Binding-site contacts:
Ligand atom C2 contacts residue THR59 of chain 3.E at 4.1 Å.
Ligand atom N6 contacts residue SER47 of chain 3.E at 4.1 Å.
Ligand atom N6 contacts residue THR59 of chain 3.E at 2.8 Å (h-bond).
Ligand atom C6 contacts residue LYS61 of chain 3.E at 3.8 Å.
Ligand atom C5 contacts residue VAL29 of chain 3.E at 4.0 Å (hydrophobic).
Ligand atom O3' contacts residue GLU63 of chain 3.E at 4.1 Å.
Ligand atom C8 contacts residue THR45 of chain 3.E at 3.8 Å.
Ligand atom N7 contacts residue TYR85 of chain 3.E at 3.7 Å.
Ligand atom C4 contacts residue TYR85 of chain 3.E at 3.8 Å (hydrophobic).
Ligand atom N6 contacts residue CYS46 of chain 3.E at 3.4 Å (h-bond).
Ligand atom C6 contacts residue THR45 of chain 3.E at 3.1 Å.
Ligand atom O6 contacts residue LYS61 of chain 3.E at 3.0 Å (salt-bridge).
Ligand atom N7 contacts residue LYS61 of chain 3.E at 3.7 Å.
Ligand atom C4 contacts residue LYS61 of chain 3.E at 3.7 Å.
Ligand atom OP1 contacts residue TYR85 of chain 3.E at 3.5 Å (h-bond).
Ligand atom N7 contacts residue THR45 of chain 3.E at 2.5 Å (h-bond).
Ligand atom N6 contacts residue TYR85 of chain 3.E at 3.4 Å.
Ligand atom P contacts residue TYR85 of chain 3.E at 3.7 Å.
Ligand atom C6 contacts residue VAL29 of chain 3.E at 4.1 Å (hydrophobic).
Ligand atom OP1 contacts residue LYS43 of chain 3.E at 2.9 Å (salt-bridge).
Ligand atom C5 contacts residue TYR85 of chain 3.E at 3.5 Å (hydrophobic).
Ligand atom N6 contacts residue LYS61 of chain 3.E at 4.1 Å.
Ligand atom N1 contacts residue TYR85 of chain 3.E at 3.5 Å.
Ligand atom C6 contacts residue THR59 of chain 3.E at 3.6 Å.
Ligand atom C5 contacts residue THR45 of chain 3.E at 3.1 Å.
Ligand atom OP2 contacts residue LYS43 of chain 3.E at 2.7 Å (salt-bridge).
Ligand atom C8 contacts residue TYR85 of chain 3.E at 3.8 Å (hydrophobic).
Ligand atom N6 contacts residue THR45 of chain 3.E at 2.5 Å (h-bond).
Ligand atom C5' contacts residue TYR85 of chain 3.E at 4.0 Å (hydrophobic).
Ligand atom C8 contacts residue LYS61 of chain 3.E at 3.7 Å.
Ligand atom C6 contacts residue SER47 of chain 3.E at 3.9 Å.
Ligand atom N9 contacts residue LYS61 of chain 3.E at 3.7 Å.
Ligand atom C6 contacts residue TYR85 of chain 3.E at 3.4 Å (hydrophobic).
Ligand atom C2 contacts residue SER47 of chain 3.E at 3.4 Å.
Ligand atom N1 contacts residue THR59 of chain 3.E at 3.5 Å.
Ligand atom N1 contacts residue SER47 of chain 3.E at 2.9 Å (h-bond).
Ligand atom N9 contacts residue TYR85 of chain 3.E at 4.0 Å.
Ligand atom OP2 contacts residue GLU63 of chain 3.E at 3.6 Å (salt-bridge).
Ligand atom P contacts residue LYS43 of chain 3.E at 3.2 Å.
Ligand atom C5 contacts residue LYS61 of chain 3.E at 3.7 Å.

A protein and the small-molecule ligand that binds it are described below.
Small molecule (SMILES): Nc1nc(=O)c2ncn([C@@H]3O[C@H](CO[P](=O)(O)O[C@H]4[C@@H](O)[C@H](n5cnc6c(N)ncnc65)O[C@@H]4CO[P](=O)(O)O[C@@H]4[C@@H](O)[C@H](n5cnc6c(N)ncnc65)O[C@@H]4COP(=O)=O)[C@@H](O)[C@H]3O)c2[nH]1

Sequence of chain 3.E:
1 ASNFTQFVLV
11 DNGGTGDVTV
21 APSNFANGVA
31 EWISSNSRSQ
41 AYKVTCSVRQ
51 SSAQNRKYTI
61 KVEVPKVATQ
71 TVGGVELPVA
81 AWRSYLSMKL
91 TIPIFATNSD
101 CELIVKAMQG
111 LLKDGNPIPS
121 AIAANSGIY